A protein and the small-molecule ligand that binds it are described below.
Small molecule (SMILES): O=P(O)(O)OC[C@H](O)CO

Sequence of chain 2.A:
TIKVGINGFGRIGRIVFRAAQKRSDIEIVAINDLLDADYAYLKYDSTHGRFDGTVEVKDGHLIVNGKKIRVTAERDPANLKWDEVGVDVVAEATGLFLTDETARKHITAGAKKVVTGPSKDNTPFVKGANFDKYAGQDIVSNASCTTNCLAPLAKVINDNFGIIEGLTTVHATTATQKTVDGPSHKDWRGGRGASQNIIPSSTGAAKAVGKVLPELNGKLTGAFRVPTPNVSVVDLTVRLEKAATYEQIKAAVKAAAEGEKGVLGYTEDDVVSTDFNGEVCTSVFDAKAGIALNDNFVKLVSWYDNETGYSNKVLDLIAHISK

Binding-site contacts:
Ligand atom P contacts residue THR150 of chain 2.A at 3.3 Å.
Ligand atom C2 contacts residue CYS149 of chain 2.A at 2.8 Å (hydrophobic).
Ligand atom C3 contacts residue ARG231 of chain 2.A at 3.7 Å.
Ligand atom O1 contacts residue CYS149 of chain 2.A at 2.7 Å (h-bond).
Ligand atom C1 contacts residue CYS149 of chain 2.A at 1.8 Å (hydrophobic).
Ligand atom O2 contacts residue THR179 of chain 2.A at 3.3 Å.
Ligand atom C1 contacts residue ASN313 of chain 2.A at 4.2 Å.
Ligand atom O4P contacts residue THR150 of chain 2.A at 2.9 Å (h-bond).
Ligand atom C3 contacts residue HIS176 of chain 2.A at 2.9 Å.
Ligand atom O2P contacts residue THR208 of chain 2.A at 4.0 Å.
Ligand atom P contacts residue HIS176 of chain 2.A at 3.9 Å.
Ligand atom O3P contacts residue SER148 of chain 2.A at 3.4 Å (h-bond).
Ligand atom P contacts residue THR208 of chain 2.A at 3.5 Å.
Ligand atom O2P contacts residue CYS149 of chain 2.A at 3.2 Å (h-bond).
Ligand atom O1P contacts residue CYS149 of chain 2.A at 3.5 Å (h-bond).
Ligand atom P contacts residue SER148 of chain 2.A at 3.7 Å.
Ligand atom O1 contacts residue SER148 of chain 2.A at 3.9 Å.
Ligand atom P contacts residue CYS149 of chain 2.A at 3.9 Å.
Ligand atom O1P contacts residue ARG231 of chain 2.A at 4.2 Å.
Ligand atom O4P contacts residue GLY209 of chain 2.A at 4.2 Å.
Ligand atom O3P contacts residue THR208 of chain 2.A at 3.4 Å (h-bond).
Ligand atom O3P contacts residue ALA210 of chain 2.A at 4.1 Å.
Ligand atom O3P contacts residue GLY209 of chain 2.A at 2.6 Å (h-bond).
Ligand atom O2 contacts residue HIS176 of chain 2.A at 3.4 Å.
Ligand atom O4P contacts residue HIS176 of chain 2.A at 3.2 Å (h-bond).
Ligand atom O2P contacts residue THR150 of chain 2.A at 2.5 Å (h-bond).
Ligand atom O2 contacts residue CYS149 of chain 2.A at 3.5 Å (h-bond).
Ligand atom O2P contacts residue SER148 of chain 2.A at 2.9 Å (h-bond).
Ligand atom C2 contacts residue HIS176 of chain 2.A at 3.9 Å.
Ligand atom O1P contacts residue SER148 of chain 2.A at 4.3 Å.
Ligand atom O4P contacts residue ARG231 of chain 2.A at 4.4 Å.
Ligand atom O2 contacts residue ASN313 of chain 2.A at 4.2 Å.
Ligand atom O2P contacts residue HIS176 of chain 2.A at 4.1 Å.
Ligand atom O4P contacts residue THR208 of chain 2.A at 2.7 Å (h-bond).
Ligand atom C2 contacts residue THR179 of chain 2.A at 4.5 Å.
Ligand atom C3 contacts residue CYS149 of chain 2.A at 2.9 Å (hydrophobic).
Ligand atom O3P contacts residue THR150 of chain 2.A at 4.4 Å.
Ligand atom O1P contacts residue HIS176 of chain 2.A at 3.7 Å.
Ligand atom O2P contacts residue THR151 of chain 2.A at 4.4 Å.
Ligand atom P contacts residue GLY209 of chain 2.A at 4.0 Å.